Binding-site contacts:
Ligand atom O9 contacts residue THR42 of chain 22.A at 4.0 Å.
Ligand atom O1A contacts residue ALA118 of chain 21.A at 4.5 Å.
Ligand atom O8 contacts residue GLN120 of chain 21.A at 2.8 Å (h-bond).
Ligand atom C10 contacts residue ALA118 of chain 21.A at 3.8 Å (hydrophobic).
Ligand atom C11 contacts residue ALA118 of chain 21.A at 3.9 Å (hydrophobic).
Ligand atom C9 contacts residue TRP119 of chain 21.A at 4.3 Å (hydrophobic).
Ligand atom C11 contacts residue TRP119 of chain 21.A at 4.4 Å (hydrophobic).
Ligand atom C10 contacts residue ALA64 of chain 22.A at 4.5 Å (hydrophobic).
Ligand atom C7 contacts residue ALA118 of chain 21.A at 3.6 Å (hydrophobic).
Ligand atom C11 contacts residue GLN132 of chain 21.A at 4.3 Å.
Ligand atom C5 contacts residue ALA118 of chain 21.A at 3.6 Å (hydrophobic).
Ligand atom C6 contacts residue ALA118 of chain 21.A at 3.4 Å (hydrophobic).
Ligand atom C11 contacts residue GLN65 of chain 22.A at 3.7 Å.
Ligand atom C8 contacts residue GLN120 of chain 21.A at 4.1 Å.
Ligand atom O10 contacts residue GLN65 of chain 22.A at 4.0 Å.
Ligand atom O8 contacts residue TRP119 of chain 21.A at 3.8 Å.
Ligand atom O10 contacts residue ALA64 of chain 22.A at 3.8 Å.
Ligand atom C1 contacts residue ARG129 of chain 21.A at 4.0 Å.
Ligand atom O1A contacts residue ARG129 of chain 21.A at 3.3 Å (salt-bridge).
Ligand atom C8 contacts residue ALA118 of chain 21.A at 4.3 Å (hydrophobic).
Ligand atom O8 contacts residue ALA118 of chain 21.A at 3.8 Å.
Ligand atom C4 contacts residue ALA118 of chain 21.A at 4.0 Å (hydrophobic).
Ligand atom N5 contacts residue ALA118 of chain 21.A at 2.8 Å (h-bond).
Ligand atom C10 contacts residue GLN65 of chain 22.A at 4.5 Å.
Ligand atom O1B contacts residue ARG129 of chain 21.A at 3.9 Å.
Ligand atom O9 contacts residue GLN120 of chain 21.A at 3.5 Å (h-bond).

Sequence of chain 22.A:
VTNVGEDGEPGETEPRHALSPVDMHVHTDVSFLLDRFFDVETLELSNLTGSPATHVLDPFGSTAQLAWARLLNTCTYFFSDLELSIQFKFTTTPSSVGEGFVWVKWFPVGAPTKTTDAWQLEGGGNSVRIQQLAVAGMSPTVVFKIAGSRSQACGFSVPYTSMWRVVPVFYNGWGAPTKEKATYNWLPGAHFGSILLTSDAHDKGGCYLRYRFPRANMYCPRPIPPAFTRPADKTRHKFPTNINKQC

The small molecule below binds the protein below.
Small molecule (SMILES): CC(=O)N[C@H]1[C@H]([C@H](O)[C@H](O)CO)O[C@@](O[C@H]2[C@@H](O)[C@@H](CO)O[C@@H](O[C@H]3[C@H](O)[C@@H](O)[C@@H](O)O[C@@H]3CO)[C@@H]2O)(C(=O)O)C[C@@H]1O

Sequence of chain 21.A:
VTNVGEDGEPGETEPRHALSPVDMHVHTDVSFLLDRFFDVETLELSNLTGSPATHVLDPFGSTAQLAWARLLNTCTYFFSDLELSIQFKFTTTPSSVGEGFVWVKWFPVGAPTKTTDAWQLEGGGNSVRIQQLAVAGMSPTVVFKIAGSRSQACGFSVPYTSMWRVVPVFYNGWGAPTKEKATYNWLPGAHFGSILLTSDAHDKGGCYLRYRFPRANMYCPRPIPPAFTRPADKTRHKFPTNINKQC